Binding-site contacts:
Ligand atom CAB contacts residue ALA84 of chain 1.A at 4.1 Å (hydrophobic).
Ligand atom CAB contacts residue ALA83 of chain 1.A at 3.6 Å (hydrophobic).
Ligand atom OAE contacts residue ALA83 of chain 1.A at 3.5 Å.
Ligand atom NAC contacts residue ALA84 of chain 1.A at 3.9 Å.
Ligand atom NAC contacts residue ALA83 of chain 1.A at 4.4 Å.
Ligand atom OAE contacts residue ALA84 of chain 1.A at 3.0 Å (h-bond).
Ligand atom CAD contacts residue ALA84 of chain 1.A at 3.7 Å (hydrophobic).

A protein and the small-molecule ligand that binds it are described below.
Small molecule (SMILES): C[N+](C)(C)[O-]

Sequence of chain 1.A:
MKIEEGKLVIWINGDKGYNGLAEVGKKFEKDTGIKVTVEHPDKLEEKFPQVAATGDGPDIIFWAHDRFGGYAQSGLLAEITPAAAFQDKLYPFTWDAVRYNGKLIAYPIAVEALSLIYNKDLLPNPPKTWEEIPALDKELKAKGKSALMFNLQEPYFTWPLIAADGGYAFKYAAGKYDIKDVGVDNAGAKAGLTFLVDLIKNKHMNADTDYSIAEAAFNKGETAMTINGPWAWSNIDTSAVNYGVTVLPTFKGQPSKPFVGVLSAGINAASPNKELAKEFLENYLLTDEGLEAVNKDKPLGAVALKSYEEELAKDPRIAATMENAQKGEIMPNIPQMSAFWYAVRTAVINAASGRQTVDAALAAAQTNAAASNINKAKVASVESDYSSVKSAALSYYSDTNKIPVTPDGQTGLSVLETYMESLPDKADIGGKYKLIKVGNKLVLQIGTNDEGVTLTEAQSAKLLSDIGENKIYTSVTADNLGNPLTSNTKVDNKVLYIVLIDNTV